Binding-site contacts:
Ligand atom CAA contacts residue ASN170 of chain 1.D at 3.6 Å.
Ligand atom CAI contacts residue SER120 of chain 1.D at 3.5 Å.
Ligand atom CAO contacts residue ILE43 of chain 1.D at 3.7 Å (hydrophobic).
Ligand atom OAW contacts residue GLY44 of chain 1.D at 3.4 Å.
Ligand atom CBC contacts residue ILE43 of chain 1.D at 3.5 Å (hydrophobic).
Ligand atom CAX contacts residue LEU172 of chain 1.D at 3.7 Å (hydrophobic).
Ligand atom OAD contacts residue GLU117 of chain 1.D at 3.8 Å.
Ligand atom CAI contacts residue MET118 of chain 1.D at 3.8 Å (hydrophobic).
Ligand atom NBO contacts residue VAL51 of chain 1.D at 3.9 Å.
Ligand atom CAR contacts residue VAL51 of chain 1.D at 3.9 Å (hydrophobic).
Ligand atom CAL contacts residue LYS66 of chain 1.D at 3.7 Å.
Ligand atom CAK contacts residue ILE43 of chain 1.D at 3.9 Å (hydrophobic).
Ligand atom NAU contacts residue GLU117 of chain 1.D at 3.2 Å (salt-bridge).
Ligand atom CBF contacts residue VAL51 of chain 1.D at 3.8 Å (hydrophobic).
Ligand atom CAC contacts residue GLY44 of chain 1.D at 3.9 Å.
Ligand atom CAL contacts residue ASP185 of chain 1.D at 3.7 Å.
Ligand atom OAD contacts residue LEU119 of chain 1.D at 3.1 Å (h-bond).
Ligand atom CAG contacts residue GLU169 of chain 1.D at 3.7 Å.
Ligand atom CAQ contacts residue ILE43 of chain 1.D at 3.7 Å (hydrophobic).
Ligand atom CAP contacts residue PHE116 of chain 1.D at 3.9 Å (hydrophobic).
Ligand atom CBB contacts residue ALA64 of chain 1.D at 3.9 Å (hydrophobic).
Ligand atom OAD contacts residue ALA64 of chain 1.D at 3.8 Å.
Ligand atom OAD contacts residue LEU172 of chain 1.D at 3.8 Å.
Ligand atom CAX contacts residue ALA64 of chain 1.D at 3.5 Å (hydrophobic).
Ligand atom OAD contacts residue MET118 of chain 1.D at 3.5 Å.
Ligand atom CAA contacts residue VAL184 of chain 1.D at 3.7 Å (hydrophobic).
Ligand atom CAC contacts residue VAL51 of chain 1.D at 3.8 Å (hydrophobic).
Ligand atom CBB contacts residue LEU172 of chain 1.D at 3.8 Å (hydrophobic).
Ligand atom CAI contacts residue LEU119 of chain 1.D at 3.5 Å (hydrophobic).
Ligand atom CBE contacts residue ILE43 of chain 1.D at 3.5 Å (hydrophobic).
Ligand atom OAW contacts residue ILE43 of chain 1.D at 3.8 Å.
Ligand atom NAU contacts residue ALA64 of chain 1.D at 3.5 Å.
Ligand atom CAI contacts residue ILE43 of chain 1.D at 4.0 Å (hydrophobic).
Ligand atom CBK contacts residue ILE43 of chain 1.D at 3.5 Å (hydrophobic).
Ligand atom CAX contacts residue GLU117 of chain 1.D at 3.9 Å.
Ligand atom CAF contacts residue GLU169 of chain 1.D at 3.5 Å.
Ligand atom CAJ contacts residue LYS66 of chain 1.D at 3.9 Å.
Ligand atom CAO contacts residue LEU119 of chain 1.D at 3.4 Å (hydrophobic).
Ligand atom CAB contacts residue GLU169 of chain 1.D at 3.4 Å.
Ligand atom CAB contacts residue ASN122 of chain 1.D at 3.7 Å.

This protein binds this small molecule.
Small molecule (SMILES): CO[C@@H]1[C@H](N(C)C(=O)c2ccccc2)C[C@H]2O[C@]1(C)n1c3ccccc3c3c4c(c5c6ccccc6n2c5c31)C(=O)NC4

Sequence of chain 1.D:
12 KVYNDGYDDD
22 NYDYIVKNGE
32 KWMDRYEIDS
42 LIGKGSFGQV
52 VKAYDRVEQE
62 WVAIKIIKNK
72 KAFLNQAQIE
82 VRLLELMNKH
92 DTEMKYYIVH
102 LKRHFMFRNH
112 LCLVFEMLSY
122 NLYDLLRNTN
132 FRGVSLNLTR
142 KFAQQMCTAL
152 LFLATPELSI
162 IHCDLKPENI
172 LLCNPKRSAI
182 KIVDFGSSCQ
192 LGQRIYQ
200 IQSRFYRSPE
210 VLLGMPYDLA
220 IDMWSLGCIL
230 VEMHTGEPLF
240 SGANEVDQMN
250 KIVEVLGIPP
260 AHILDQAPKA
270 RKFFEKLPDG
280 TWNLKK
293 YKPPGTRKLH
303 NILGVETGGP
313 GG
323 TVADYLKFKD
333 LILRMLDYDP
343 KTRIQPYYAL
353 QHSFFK